Sequence of chain 1.B:
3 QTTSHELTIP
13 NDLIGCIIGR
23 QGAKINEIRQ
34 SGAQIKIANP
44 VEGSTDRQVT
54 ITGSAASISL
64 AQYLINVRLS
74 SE

Binding-site contacts:
Ligand atom C5 contacts residue ASP14 of chain 1.B at 3.2 Å.
Ligand atom N9 contacts residue ASP14 of chain 1.B at 3.2 Å (salt-bridge).
Ligand atom N3 contacts residue GLY17 of chain 1.B at 3.5 Å (h-bond).
Ligand atom N7 contacts residue ASP14 of chain 1.B at 3.6 Å (salt-bridge).
Ligand atom N9 contacts residue LYS39 of chain 1.B at 3.5 Å (salt-bridge).
Ligand atom C4' contacts residue GLN23 of chain 1.B at 3.6 Å.
Ligand atom O4' contacts residue GLY24 of chain 1.B at 3.4 Å.
Ligand atom C4 contacts residue CYS18 of chain 1.B at 3.6 Å (hydrophobic).
Ligand atom C4 contacts residue LYS39 of chain 1.B at 3.1 Å.
Ligand atom N3 contacts residue ARG50 of chain 1.B at 2.8 Å (salt-bridge).
Ligand atom C2 contacts residue GLY17 of chain 1.B at 3.2 Å.
Ligand atom O4' contacts residue ARG31 of chain 1.B at 3.3 Å (salt-bridge).
Ligand atom N3 contacts residue LYS26 of chain 1.B at 3.4 Å (salt-bridge).
Ligand atom N4 contacts residue ILE40 of chain 1.B at 3.0 Å (h-bond).
Ligand atom C2' contacts residue GLY17 of chain 1.B at 3.5 Å.
Ligand atom O2 contacts residue ARG22 of chain 1.B at 3.5 Å (salt-bridge).
Ligand atom N1 contacts residue GLU75 of chain 1.B at 3.6 Å (salt-bridge).
Ligand atom O2 contacts residue GLY17 of chain 1.B at 3.5 Å (h-bond).
Ligand atom C2 contacts residue GLU75 of chain 1.B at 3.1 Å.
Ligand atom N1 contacts residue ASN42 of chain 1.B at 3.3 Å (h-bond).
Ligand atom N1 contacts residue GLY17 of chain 1.B at 3.4 Å (h-bond).
Ligand atom O4' contacts residue ILE20 of chain 1.B at 3.3 Å.
Ligand atom N4 contacts residue CYS18 of chain 1.B at 3.5 Å.
Ligand atom O2 contacts residue GLY21 of chain 1.B at 3.3 Å.
Ligand atom C2 contacts residue LYS26 of chain 1.B at 3.5 Å.
Ligand atom C4' contacts residue ARG31 of chain 1.B at 3.6 Å.
Ligand atom O2 contacts residue LYS39 of chain 1.B at 3.0 Å (salt-bridge).
Ligand atom O2 contacts residue LYS26 of chain 1.B at 3.0 Å (salt-bridge).
Ligand atom O3' contacts residue ARG22 of chain 1.B at 3.6 Å.
Ligand atom O3' contacts residue GLY21 of chain 1.B at 3.6 Å (h-bond).
Ligand atom C4 contacts residue ASP14 of chain 1.B at 3.0 Å.
Ligand atom C8 contacts residue ASP14 of chain 1.B at 3.5 Å.
Ligand atom N3 contacts residue ASP14 of chain 1.B at 3.4 Å (salt-bridge).
Ligand atom C2 contacts residue LYS39 of chain 1.B at 3.2 Å.
Ligand atom N3 contacts residue CYS18 of chain 1.B at 3.5 Å.
Ligand atom O2 contacts residue ARG31 of chain 1.B at 2.9 Å (salt-bridge).
Ligand atom OP1 contacts residue GLN23 of chain 1.B at 2.8 Å (h-bond).
Ligand atom O2 contacts residue ARG50 of chain 1.B at 2.8 Å (salt-bridge).
Ligand atom C2 contacts residue ARG50 of chain 1.B at 3.6 Å.
Ligand atom N3 contacts residue LYS39 of chain 1.B at 2.6 Å (salt-bridge).

The protein below binds the small molecule below.
Small molecule (SMILES): Cc1cn([C@H]2C[C@H](O[P](=O)(O)OC[C@H]3O[C@@H](n4cnc5c(N)ncnc54)C[C@@H]3O)[C@@H](CO[P](=O)(O)O[C@H]3C[C@H](n4ccc(N)nc4=O)O[C@@H]3CO[P](=O)(O)O[C@H]3C[C@H](n4ccc(N)nc4=O)O[C@@H]3CO[P](=O)(O)O[C@H]3C[C@H](n4ccc(N)nc4=O)O[C@@H]3CO[P](=O)(O)O[C@H]3C[C@H](n4cnc5c(N)ncnc54)O[C@@H]3CO[P](=O)(O)O[C@H]3C[C@H](n4cnc5c(N)ncnc54)O[C@@H]3CO)O2)c(=O)[nH]c1=O